Binding-site contacts:
Ligand atom C contacts residue ASN263 of chain 2.A at 3.1 Å.
Ligand atom CG contacts residue HIS266 of chain 2.A at 3.6 Å.
Ligand atom OXT contacts residue SER317 of chain 2.A at 3.9 Å.
Ligand atom C contacts residue SER318 of chain 2.A at 3.7 Å.
Ligand atom O contacts residue SER318 of chain 2.A at 4.2 Å.
Ligand atom CD contacts residue ASP268 of chain 2.A at 4.3 Å.
Ligand atom CD contacts residue HIS266 of chain 2.A at 3.7 Å.
Ligand atom OXT contacts residue ASN263 of chain 2.A at 2.9 Å (h-bond).
Ligand atom C1 contacts residue MET265 of chain 2.A at 4.3 Å (hydrophobic).
Ligand atom N contacts residue ASP133 of chain 2.A at 3.7 Å.
Ligand atom CG contacts residue GLY365 of chain 2.A at 3.4 Å.
Ligand atom N contacts residue HIS266 of chain 2.A at 2.7 Å (h-bond).
Ligand atom CB contacts residue ALA269 of chain 2.A at 4.2 Å (hydrophobic).
Ligand atom O contacts residue ASN263 of chain 2.A at 3.2 Å.
Ligand atom C1 contacts residue ASN263 of chain 2.A at 3.2 Å.
Ligand atom CD contacts residue GLY366 of chain 2.A at 4.4 Å.
Ligand atom CB contacts residue ASN263 of chain 2.A at 4.2 Å.
Ligand atom N contacts residue ASP268 of chain 2.A at 3.9 Å.
Ligand atom CD contacts residue GLY365 of chain 2.A at 3.0 Å.
Ligand atom CD contacts residue CYS370 of chain 2.A at 2.9 Å (hydrophobic).
Ligand atom OXT contacts residue SER318 of chain 2.A at 2.5 Å (h-bond).
Ligand atom CG contacts residue MET265 of chain 2.A at 4.2 Å (hydrophobic).
Ligand atom C1 contacts residue SER317 of chain 2.A at 3.8 Å.
Ligand atom CB contacts residue LEU321 of chain 2.A at 4.3 Å (hydrophobic).
Ligand atom N contacts residue CYS370 of chain 2.A at 2.8 Å (h-bond).
Ligand atom C contacts residue ALA269 of chain 2.A at 3.8 Å (hydrophobic).
Ligand atom O contacts residue THR270 of chain 2.A at 4.5 Å.
Ligand atom OXT contacts residue ALA269 of chain 2.A at 4.3 Å.
Ligand atom CB contacts residue GLY365 of chain 2.A at 4.3 Å.
Ligand atom N contacts residue GLY365 of chain 2.A at 4.0 Å.
Ligand atom C contacts residue ARG285 of chain 2.A at 3.9 Å.
Ligand atom CB contacts residue MET265 of chain 2.A at 4.3 Å (hydrophobic).
Ligand atom CG contacts residue CYS370 of chain 2.A at 4.3 Å (hydrophobic).
Ligand atom CB contacts residue HIS266 of chain 2.A at 4.4 Å.
Ligand atom C contacts residue SER317 of chain 2.A at 4.5 Å.
Ligand atom O contacts residue ALA269 of chain 2.A at 3.1 Å.
Ligand atom OXT contacts residue ARG285 of chain 2.A at 3.8 Å.
Ligand atom O contacts residue ARG285 of chain 2.A at 3.2 Å (salt-bridge).
Ligand atom C1 contacts residue SER318 of chain 2.A at 4.0 Å.

Sequence of chain 2.A:
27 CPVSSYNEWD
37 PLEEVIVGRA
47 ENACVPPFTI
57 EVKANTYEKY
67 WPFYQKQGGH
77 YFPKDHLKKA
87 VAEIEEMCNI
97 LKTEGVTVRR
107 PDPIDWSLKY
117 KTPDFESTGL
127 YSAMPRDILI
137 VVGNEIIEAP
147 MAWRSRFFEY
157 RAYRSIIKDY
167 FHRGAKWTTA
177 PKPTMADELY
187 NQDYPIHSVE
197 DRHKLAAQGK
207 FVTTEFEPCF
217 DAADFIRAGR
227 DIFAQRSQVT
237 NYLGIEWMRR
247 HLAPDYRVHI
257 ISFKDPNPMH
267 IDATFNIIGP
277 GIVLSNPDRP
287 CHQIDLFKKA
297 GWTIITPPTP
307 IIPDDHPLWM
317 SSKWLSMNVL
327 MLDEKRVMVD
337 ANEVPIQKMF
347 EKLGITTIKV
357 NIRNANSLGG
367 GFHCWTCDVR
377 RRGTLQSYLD

This protein binds this small molecule.
Small molecule (SMILES): [NH3+]CCCCC(=O)O